Sequence of chain 1.A:
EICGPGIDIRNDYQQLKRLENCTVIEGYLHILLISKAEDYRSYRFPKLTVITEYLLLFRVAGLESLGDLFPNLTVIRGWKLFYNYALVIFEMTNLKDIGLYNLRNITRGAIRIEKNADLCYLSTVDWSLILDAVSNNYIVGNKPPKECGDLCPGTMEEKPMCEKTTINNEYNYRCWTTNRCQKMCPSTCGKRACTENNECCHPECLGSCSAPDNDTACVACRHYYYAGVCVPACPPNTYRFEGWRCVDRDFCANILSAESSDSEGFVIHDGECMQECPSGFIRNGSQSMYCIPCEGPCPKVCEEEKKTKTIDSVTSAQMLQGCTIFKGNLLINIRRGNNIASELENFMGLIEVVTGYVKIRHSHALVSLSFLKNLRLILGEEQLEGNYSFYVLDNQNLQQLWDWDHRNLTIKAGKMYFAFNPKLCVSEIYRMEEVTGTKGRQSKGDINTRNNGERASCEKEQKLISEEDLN

This small molecule binds to this protein.
Small molecule (SMILES): CC(=O)N[C@@H]1[C@@H](O)[C@H](O)[C@@H](CO)O[C@H]1O

Binding-site contacts:
Ligand atom C3 contacts residue ASN214 of chain 1.A at 3.8 Å.
Ligand atom C5 contacts residue ASN214 of chain 1.A at 3.7 Å.
Ligand atom O5 contacts residue THR216 of chain 1.A at 3.8 Å.
Ligand atom C5 contacts residue THR216 of chain 1.A at 3.8 Å.
Ligand atom C1 contacts residue ASN214 of chain 1.A at 1.5 Å.
Ligand atom C7 contacts residue ASN214 of chain 1.A at 3.9 Å.
Ligand atom O7 contacts residue ASN214 of chain 1.A at 4.4 Å.
Ligand atom C4 contacts residue ASN214 of chain 1.A at 4.3 Å.
Ligand atom N2 contacts residue ASN214 of chain 1.A at 2.9 Å (h-bond).
Ligand atom O5 contacts residue ASN214 of chain 1.A at 2.5 Å (h-bond).
Ligand atom C1 contacts residue THR216 of chain 1.A at 3.7 Å.
Ligand atom C2 contacts residue ASN214 of chain 1.A at 2.7 Å.